Sequence of chain 1.C:
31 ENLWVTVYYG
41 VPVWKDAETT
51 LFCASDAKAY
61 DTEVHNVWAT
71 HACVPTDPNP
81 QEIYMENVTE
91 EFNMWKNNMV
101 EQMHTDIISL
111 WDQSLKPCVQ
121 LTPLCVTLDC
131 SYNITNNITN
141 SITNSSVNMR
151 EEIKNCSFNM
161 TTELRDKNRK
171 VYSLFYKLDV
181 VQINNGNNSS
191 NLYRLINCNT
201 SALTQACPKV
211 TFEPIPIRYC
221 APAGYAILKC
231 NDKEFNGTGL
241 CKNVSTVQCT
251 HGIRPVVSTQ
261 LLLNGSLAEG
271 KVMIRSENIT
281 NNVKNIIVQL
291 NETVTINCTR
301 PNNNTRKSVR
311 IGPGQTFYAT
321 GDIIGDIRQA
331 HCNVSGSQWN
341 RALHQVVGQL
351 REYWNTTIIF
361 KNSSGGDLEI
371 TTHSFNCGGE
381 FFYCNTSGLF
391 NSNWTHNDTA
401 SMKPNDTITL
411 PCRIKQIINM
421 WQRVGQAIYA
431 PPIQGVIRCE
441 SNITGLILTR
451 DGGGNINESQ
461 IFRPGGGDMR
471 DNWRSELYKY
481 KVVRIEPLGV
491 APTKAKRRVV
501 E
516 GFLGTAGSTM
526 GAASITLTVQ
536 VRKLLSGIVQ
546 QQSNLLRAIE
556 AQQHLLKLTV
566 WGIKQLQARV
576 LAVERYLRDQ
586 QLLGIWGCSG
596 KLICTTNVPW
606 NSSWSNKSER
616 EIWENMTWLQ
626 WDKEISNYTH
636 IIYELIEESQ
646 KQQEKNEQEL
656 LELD

Binding-site contacts:
Ligand atom C8 contacts residue ASN457 of chain 1.C at 4.3 Å.
Ligand atom C2 contacts residue ASN457 of chain 1.C at 2.5 Å.
Ligand atom N2 contacts residue ASN457 of chain 1.C at 2.9 Å (h-bond).
Ligand atom C5 contacts residue ASN457 of chain 1.C at 3.7 Å.
Ligand atom O3 contacts residue GLU458 of chain 1.C at 4.2 Å.
Ligand atom C7 contacts residue TRP354 of chain 1.C at 3.9 Å (hydrophobic).
Ligand atom C7 contacts residue GLU458 of chain 1.C at 3.6 Å.
Ligand atom C2 contacts residue GLU458 of chain 1.C at 3.2 Å.
Ligand atom O7 contacts residue ASN457 of chain 1.C at 3.0 Å (h-bond).
Ligand atom C3 contacts residue GLU458 of chain 1.C at 3.4 Å.
Ligand atom C8 contacts residue GLU458 of chain 1.C at 3.5 Å.
Ligand atom C3 contacts residue ASN457 of chain 1.C at 3.8 Å.
Ligand atom N2 contacts residue GLU458 of chain 1.C at 2.6 Å (salt-bridge).
Ligand atom C1 contacts residue ASN457 of chain 1.C at 1.4 Å.
Ligand atom O5 contacts residue GLU458 of chain 1.C at 4.4 Å.
Ligand atom C1 contacts residue GLU458 of chain 1.C at 3.3 Å.
Ligand atom O7 contacts residue TRP354 of chain 1.C at 3.2 Å.
Ligand atom C7 contacts residue ASN457 of chain 1.C at 3.2 Å.
Ligand atom O5 contacts residue ASN457 of chain 1.C at 2.4 Å (h-bond).
Ligand atom C8 contacts residue TRP354 of chain 1.C at 3.9 Å (hydrophobic).
Ligand atom C4 contacts residue ASN457 of chain 1.C at 4.2 Å.

This protein binds this small molecule.
Small molecule (SMILES): CC(=O)N[C@@H]1[C@@H](O)[C@H](O)[C@@H](CO)O[C@H]1O